Binding-site contacts:
Ligand atom PB contacts residue MG1 of chain 1.S at 3.2 Å.
Ligand atom O3B contacts residue HIS70 of chain 1.B at 3.5 Å (h-bond).
Ligand atom C7 contacts residue MET196 of chain 1.B at 3.8 Å (hydrophobic).
Ligand atom PA contacts residue MG1 of chain 1.S at 3.2 Å.
Ligand atom O3B contacts residue HIS69 of chain 1.B at 3.2 Å.
Ligand atom O1A contacts residue ARG54 of chain 1.B at 2.5 Å (salt-bridge).
Ligand atom S1 contacts residue HIS69 of chain 1.B at 3.4 Å (h-bond).
Ligand atom O2B contacts residue ASN57 of chain 1.B at 3.5 Å (h-bond).
Ligand atom C1 contacts residue PHE242 of chain 1.B at 3.5 Å (hydrophobic).
Ligand atom S1 contacts residue TYR71 of chain 1.B at 3.7 Å.
Ligand atom PA contacts residue ARG280 of chain 1.B at 3.5 Å.
Ligand atom C9 contacts residue PHE302 of chain 1.B at 3.5 Å (hydrophobic).
Ligand atom O3A contacts residue VAL56 of chain 1.B at 3.6 Å.
Ligand atom C5 contacts residue PHE242 of chain 1.B at 3.8 Å (hydrophobic).
Ligand atom O1B contacts residue TYR71 of chain 1.B at 3.6 Å (h-bond).
Ligand atom O1B contacts residue ARG54 of chain 1.B at 3.6 Å (salt-bridge).
Ligand atom O2A contacts residue ARG280 of chain 1.B at 2.7 Å (salt-bridge).
Ligand atom C2 contacts residue TYR71 of chain 1.B at 3.4 Å (hydrophobic).
Ligand atom O1B contacts residue MG1 of chain 1.S at 3.5 Å.
Ligand atom O3A contacts residue ARG280 of chain 1.B at 2.8 Å (salt-bridge).
Ligand atom C10 contacts residue TYR197 of chain 1.B at 2.9 Å (hydrophobic).
Ligand atom PB contacts residue ASN57 of chain 1.B at 3.8 Å.
Ligand atom O2B contacts residue ARG54 of chain 1.B at 3.3 Å (salt-bridge).
Ligand atom PA contacts residue ASN57 of chain 1.B at 3.8 Å.
Ligand atom C8 contacts residue GLY222 of chain 1.B at 3.7 Å.
Ligand atom C10 contacts residue TRP49 of chain 1.B at 3.5 Å (hydrophobic).
Ligand atom O2B contacts residue TRP49 of chain 1.B at 3.2 Å.
Ligand atom C2 contacts residue PHE242 of chain 1.B at 3.6 Å (hydrophobic).
Ligand atom O3B contacts residue ASN57 of chain 1.B at 2.9 Å (h-bond).
Ligand atom O1A contacts residue ASN57 of chain 1.B at 2.9 Å (h-bond).
Ligand atom C9 contacts residue MET196 of chain 1.B at 3.8 Å (hydrophobic).
Ligand atom O3A contacts residue ASN57 of chain 1.B at 3.1 Å (h-bond).
Ligand atom C8 contacts residue GLU193 of chain 1.B at 3.7 Å.
Ligand atom O2A contacts residue TYR71 of chain 1.B at 3.3 Å (h-bond).
Ligand atom PB contacts residue HIS69 of chain 1.B at 3.7 Å.
Ligand atom O2B contacts residue HIS69 of chain 1.B at 2.8 Å (h-bond).
Ligand atom O1A contacts residue VAL56 of chain 1.B at 3.4 Å.
Ligand atom O3A contacts residue MG1 of chain 1.S at 2.0 Å.
Ligand atom C1 contacts residue TYR71 of chain 1.B at 3.5 Å (hydrophobic).
Ligand atom O3B contacts residue MG1 of chain 1.S at 2.0 Å.

Sequence of chain 1.B:
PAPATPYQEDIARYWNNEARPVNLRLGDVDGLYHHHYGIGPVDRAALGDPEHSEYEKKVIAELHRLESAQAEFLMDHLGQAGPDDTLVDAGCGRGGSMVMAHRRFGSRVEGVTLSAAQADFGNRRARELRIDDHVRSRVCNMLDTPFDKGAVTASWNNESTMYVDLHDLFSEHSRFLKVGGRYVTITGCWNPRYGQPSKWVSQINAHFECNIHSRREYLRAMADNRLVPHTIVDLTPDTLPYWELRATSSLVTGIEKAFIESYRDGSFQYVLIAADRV

The protein below binds the small molecule below.
Small molecule (SMILES): CC(C)=CCCC(C)=CCS[P](=O)(O)OP(=O)(O)O